Sequence of chain 1.A:
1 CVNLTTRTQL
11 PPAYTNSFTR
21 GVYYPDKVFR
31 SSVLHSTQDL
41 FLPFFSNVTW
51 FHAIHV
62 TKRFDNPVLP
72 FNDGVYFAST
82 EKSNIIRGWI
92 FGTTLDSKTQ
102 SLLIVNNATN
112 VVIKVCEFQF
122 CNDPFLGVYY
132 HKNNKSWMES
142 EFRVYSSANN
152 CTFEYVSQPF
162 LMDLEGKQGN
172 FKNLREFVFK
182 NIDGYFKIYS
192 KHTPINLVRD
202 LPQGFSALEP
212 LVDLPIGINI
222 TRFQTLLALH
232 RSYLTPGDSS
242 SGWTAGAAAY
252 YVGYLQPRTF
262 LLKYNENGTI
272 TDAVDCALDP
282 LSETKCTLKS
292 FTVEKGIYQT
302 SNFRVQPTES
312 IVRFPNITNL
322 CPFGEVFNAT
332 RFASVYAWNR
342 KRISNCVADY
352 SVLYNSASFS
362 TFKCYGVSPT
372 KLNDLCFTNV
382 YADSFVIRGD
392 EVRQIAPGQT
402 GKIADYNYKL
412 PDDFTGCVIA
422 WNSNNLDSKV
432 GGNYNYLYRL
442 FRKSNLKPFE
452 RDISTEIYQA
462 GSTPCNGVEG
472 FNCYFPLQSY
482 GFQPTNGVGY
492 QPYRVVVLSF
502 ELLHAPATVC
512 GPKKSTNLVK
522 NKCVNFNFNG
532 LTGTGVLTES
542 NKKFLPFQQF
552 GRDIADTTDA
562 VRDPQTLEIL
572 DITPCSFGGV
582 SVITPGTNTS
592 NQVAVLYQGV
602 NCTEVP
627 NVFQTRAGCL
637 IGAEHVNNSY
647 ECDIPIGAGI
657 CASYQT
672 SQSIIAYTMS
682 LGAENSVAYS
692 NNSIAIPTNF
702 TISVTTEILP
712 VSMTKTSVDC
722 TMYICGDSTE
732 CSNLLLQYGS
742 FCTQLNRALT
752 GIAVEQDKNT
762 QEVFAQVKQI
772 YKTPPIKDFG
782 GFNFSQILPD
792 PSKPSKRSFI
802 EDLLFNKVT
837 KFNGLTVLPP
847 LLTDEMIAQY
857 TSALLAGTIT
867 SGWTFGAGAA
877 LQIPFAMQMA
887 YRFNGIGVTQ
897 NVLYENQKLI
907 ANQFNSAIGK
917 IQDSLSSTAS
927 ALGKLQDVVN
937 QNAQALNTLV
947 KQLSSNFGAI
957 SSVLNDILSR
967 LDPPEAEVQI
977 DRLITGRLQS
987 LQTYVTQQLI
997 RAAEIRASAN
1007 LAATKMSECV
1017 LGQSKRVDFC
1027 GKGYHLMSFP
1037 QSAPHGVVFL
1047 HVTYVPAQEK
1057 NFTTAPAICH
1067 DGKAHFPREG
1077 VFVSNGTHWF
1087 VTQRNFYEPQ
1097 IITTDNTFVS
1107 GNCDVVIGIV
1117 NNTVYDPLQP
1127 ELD

Binding-site contacts:
Ligand atom O5 contacts residue ALA689 of chain 1.A at 3.6 Å.
Ligand atom C1 contacts residue ASN1057 of chain 1.A at 1.5 Å.
Ligand atom C6 contacts residue ALA689 of chain 1.A at 3.9 Å (hydrophobic).
Ligand atom O5 contacts residue GLN878 of chain 1.B at 3.8 Å.
Ligand atom C5 contacts residue ALA689 of chain 1.A at 4.2 Å (hydrophobic).
Ligand atom C3 contacts residue ASN1057 of chain 1.A at 3.0 Å.
Ligand atom C2 contacts residue ASN1057 of chain 1.A at 2.5 Å.
Ligand atom C1 contacts residue GLN878 of chain 1.B at 3.5 Å.
Ligand atom O5 contacts residue ASN1057 of chain 1.A at 2.4 Å (h-bond).
Ligand atom C8 contacts residue GLN878 of chain 1.B at 3.9 Å.
Ligand atom C7 contacts residue ASN1057 of chain 1.A at 4.4 Å.
Ligand atom C6 contacts residue ASN1057 of chain 1.A at 4.5 Å.
Ligand atom N2 contacts residue ASN1057 of chain 1.A at 3.8 Å.
Ligand atom O3 contacts residue ASN1057 of chain 1.A at 3.1 Å (h-bond).
Ligand atom C8 contacts residue ASN1057 of chain 1.A at 4.2 Å.
Ligand atom C8 contacts residue ALA689 of chain 1.A at 4.0 Å (hydrophobic).
Ligand atom C5 contacts residue ASN1057 of chain 1.A at 3.4 Å.
Ligand atom C4 contacts residue ASN1057 of chain 1.A at 3.2 Å.

Sequence of chain 1.B:
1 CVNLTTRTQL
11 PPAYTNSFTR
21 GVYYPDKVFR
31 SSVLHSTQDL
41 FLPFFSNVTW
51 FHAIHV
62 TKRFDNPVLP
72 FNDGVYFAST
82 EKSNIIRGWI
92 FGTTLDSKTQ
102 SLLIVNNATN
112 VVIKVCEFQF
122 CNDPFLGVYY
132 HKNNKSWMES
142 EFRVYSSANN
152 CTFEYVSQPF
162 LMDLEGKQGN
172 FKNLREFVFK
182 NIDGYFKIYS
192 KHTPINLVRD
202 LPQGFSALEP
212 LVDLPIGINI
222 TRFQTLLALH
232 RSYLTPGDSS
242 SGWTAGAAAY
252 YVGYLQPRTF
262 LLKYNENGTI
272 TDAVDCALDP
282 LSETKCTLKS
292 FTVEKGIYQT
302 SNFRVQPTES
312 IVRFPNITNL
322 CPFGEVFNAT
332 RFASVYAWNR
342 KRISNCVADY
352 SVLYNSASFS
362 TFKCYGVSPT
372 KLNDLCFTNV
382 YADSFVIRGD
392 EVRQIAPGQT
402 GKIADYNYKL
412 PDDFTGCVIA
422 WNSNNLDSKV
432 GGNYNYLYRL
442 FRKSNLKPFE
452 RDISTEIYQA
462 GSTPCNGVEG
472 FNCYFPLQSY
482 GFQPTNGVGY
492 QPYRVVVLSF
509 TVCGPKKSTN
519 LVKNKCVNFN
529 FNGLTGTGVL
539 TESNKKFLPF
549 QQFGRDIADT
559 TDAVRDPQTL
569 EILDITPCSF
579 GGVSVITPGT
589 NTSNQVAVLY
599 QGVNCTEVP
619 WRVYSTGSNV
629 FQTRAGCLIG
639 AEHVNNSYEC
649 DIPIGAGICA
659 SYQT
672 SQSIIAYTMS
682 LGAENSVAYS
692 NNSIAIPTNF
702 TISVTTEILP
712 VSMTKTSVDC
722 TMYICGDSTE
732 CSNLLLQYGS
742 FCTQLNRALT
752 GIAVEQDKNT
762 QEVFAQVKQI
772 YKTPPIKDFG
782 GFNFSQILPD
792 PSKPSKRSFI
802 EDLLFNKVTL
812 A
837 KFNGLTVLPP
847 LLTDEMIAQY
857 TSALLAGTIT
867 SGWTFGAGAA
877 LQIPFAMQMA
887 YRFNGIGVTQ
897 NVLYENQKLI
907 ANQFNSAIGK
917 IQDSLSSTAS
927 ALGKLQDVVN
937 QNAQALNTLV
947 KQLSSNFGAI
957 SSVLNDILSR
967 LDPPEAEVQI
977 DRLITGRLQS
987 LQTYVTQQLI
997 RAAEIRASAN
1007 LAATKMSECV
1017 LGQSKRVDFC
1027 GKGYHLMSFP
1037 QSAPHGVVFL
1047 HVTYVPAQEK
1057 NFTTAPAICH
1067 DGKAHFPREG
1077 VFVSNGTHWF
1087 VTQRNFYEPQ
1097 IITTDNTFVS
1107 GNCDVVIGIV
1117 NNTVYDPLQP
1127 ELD

A small-molecule ligand and the protein it binds are described below.
Small molecule (SMILES): CC(=O)N[C@@H]1[C@@H](O)[C@H](O)[C@@H](CO)O[C@H]1O